A protein and the small-molecule ligand that binds it are described below.
Small molecule (SMILES): O=C(O)c1ccccc1C(=O)O

Sequence of chain 2.C:
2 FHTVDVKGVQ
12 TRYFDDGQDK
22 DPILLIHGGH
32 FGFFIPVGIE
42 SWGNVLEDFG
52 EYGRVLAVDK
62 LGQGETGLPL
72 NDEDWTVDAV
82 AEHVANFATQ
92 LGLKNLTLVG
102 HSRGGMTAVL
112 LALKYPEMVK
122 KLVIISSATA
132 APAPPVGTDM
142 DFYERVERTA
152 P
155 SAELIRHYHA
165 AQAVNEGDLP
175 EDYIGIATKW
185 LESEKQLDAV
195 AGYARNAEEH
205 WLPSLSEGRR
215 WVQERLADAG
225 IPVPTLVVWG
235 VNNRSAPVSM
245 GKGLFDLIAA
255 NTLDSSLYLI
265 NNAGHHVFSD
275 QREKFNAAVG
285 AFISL

Binding-site contacts:
Ligand atom C7 contacts residue ALA129 of chain 2.C at 3.5 Å (hydrophobic).
Ligand atom C4 contacts residue THR130 of chain 2.C at 3.8 Å.
Ligand atom C2 contacts residue SER103 of chain 2.C at 3.6 Å.
Ligand atom O9 contacts residue SER127 of chain 2.C at 3.9 Å.
Ligand atom C6 contacts residue ARG104 of chain 2.C at 3.1 Å.
Ligand atom O9 contacts residue SER103 of chain 2.C at 3.1 Å.
Ligand atom C2 contacts residue TYR144 of chain 2.C at 3.4 Å (hydrophobic).
Ligand atom O12 contacts residue SER103 of chain 2.C at 1.4 Å.
Ligand atom O11 contacts residue SER103 of chain 2.C at 2.7 Å.
Ligand atom C10 contacts residue GLY30 of chain 2.C at 3.8 Å.
Ligand atom O11 contacts residue TYR144 of chain 2.C at 3.2 Å (h-bond).
Ligand atom O9 contacts residue THR130 of chain 2.C at 2.8 Å (h-bond).
Ligand atom O8 contacts residue SER103 of chain 2.C at 3.8 Å.
Ligand atom C10 contacts residue SER103 of chain 2.C at 2.3 Å.
Ligand atom O8 contacts residue ALA129 of chain 2.C at 3.5 Å (h-bond).
Ligand atom O8 contacts residue HIS269 of chain 2.C at 2.8 Å (h-bond).
Ligand atom O9 contacts residue ALA129 of chain 2.C at 2.9 Å (h-bond).
Ligand atom C1 contacts residue TYR144 of chain 2.C at 3.6 Å (hydrophobic).
Ligand atom C10 contacts residue ARG104 of chain 2.C at 3.5 Å.
Ligand atom C10 contacts residue HIS269 of chain 2.C at 3.7 Å.
Ligand atom C7 contacts residue HIS269 of chain 2.C at 3.8 Å.
Ligand atom C2 contacts residue ARG104 of chain 2.C at 3.5 Å.
Ligand atom C3 contacts residue THR130 of chain 2.C at 3.7 Å.
Ligand atom O9 contacts residue ARG104 of chain 2.C at 3.4 Å (salt-bridge).
Ligand atom O12 contacts residue GLY29 of chain 2.C at 3.8 Å.
Ligand atom C7 contacts residue SER103 of chain 2.C at 3.6 Å.
Ligand atom O12 contacts residue GLY30 of chain 2.C at 3.5 Å (h-bond).
Ligand atom C6 contacts residue MET141 of chain 2.C at 3.6 Å (hydrophobic).
Ligand atom O12 contacts residue ARG104 of chain 2.C at 2.3 Å (salt-bridge).
Ligand atom C1 contacts residue ARG104 of chain 2.C at 3.4 Å.
Ligand atom O11 contacts residue HIS269 of chain 2.C at 3.0 Å.
Ligand atom O8 contacts residue SER127 of chain 2.C at 3.2 Å (h-bond).
Ligand atom O9 contacts residue SER128 of chain 2.C at 3.6 Å.
Ligand atom C5 contacts residue ASP140 of chain 2.C at 3.5 Å.
Ligand atom C5 contacts residue ARG104 of chain 2.C at 3.2 Å.
Ligand atom C6 contacts residue TYR144 of chain 2.C at 3.3 Å (hydrophobic).
Ligand atom C5 contacts residue TYR144 of chain 2.C at 3.5 Å (hydrophobic).
Ligand atom C3 contacts residue TYR144 of chain 2.C at 3.8 Å (hydrophobic).
Ligand atom C7 contacts residue THR130 of chain 2.C at 3.6 Å.
Ligand atom C10 contacts residue TYR144 of chain 2.C at 3.7 Å (hydrophobic).